A small-molecule ligand and the protein it binds are described below.
Small molecule (SMILES): CC(=O)N[C@H]1[C@H](O[C@H]2[C@H](O)[C@@H](NC(C)=O)CO[C@@H]2CO)O[C@H](CO)[C@@H](O)[C@@H]1O

Sequence of chain 1.C:
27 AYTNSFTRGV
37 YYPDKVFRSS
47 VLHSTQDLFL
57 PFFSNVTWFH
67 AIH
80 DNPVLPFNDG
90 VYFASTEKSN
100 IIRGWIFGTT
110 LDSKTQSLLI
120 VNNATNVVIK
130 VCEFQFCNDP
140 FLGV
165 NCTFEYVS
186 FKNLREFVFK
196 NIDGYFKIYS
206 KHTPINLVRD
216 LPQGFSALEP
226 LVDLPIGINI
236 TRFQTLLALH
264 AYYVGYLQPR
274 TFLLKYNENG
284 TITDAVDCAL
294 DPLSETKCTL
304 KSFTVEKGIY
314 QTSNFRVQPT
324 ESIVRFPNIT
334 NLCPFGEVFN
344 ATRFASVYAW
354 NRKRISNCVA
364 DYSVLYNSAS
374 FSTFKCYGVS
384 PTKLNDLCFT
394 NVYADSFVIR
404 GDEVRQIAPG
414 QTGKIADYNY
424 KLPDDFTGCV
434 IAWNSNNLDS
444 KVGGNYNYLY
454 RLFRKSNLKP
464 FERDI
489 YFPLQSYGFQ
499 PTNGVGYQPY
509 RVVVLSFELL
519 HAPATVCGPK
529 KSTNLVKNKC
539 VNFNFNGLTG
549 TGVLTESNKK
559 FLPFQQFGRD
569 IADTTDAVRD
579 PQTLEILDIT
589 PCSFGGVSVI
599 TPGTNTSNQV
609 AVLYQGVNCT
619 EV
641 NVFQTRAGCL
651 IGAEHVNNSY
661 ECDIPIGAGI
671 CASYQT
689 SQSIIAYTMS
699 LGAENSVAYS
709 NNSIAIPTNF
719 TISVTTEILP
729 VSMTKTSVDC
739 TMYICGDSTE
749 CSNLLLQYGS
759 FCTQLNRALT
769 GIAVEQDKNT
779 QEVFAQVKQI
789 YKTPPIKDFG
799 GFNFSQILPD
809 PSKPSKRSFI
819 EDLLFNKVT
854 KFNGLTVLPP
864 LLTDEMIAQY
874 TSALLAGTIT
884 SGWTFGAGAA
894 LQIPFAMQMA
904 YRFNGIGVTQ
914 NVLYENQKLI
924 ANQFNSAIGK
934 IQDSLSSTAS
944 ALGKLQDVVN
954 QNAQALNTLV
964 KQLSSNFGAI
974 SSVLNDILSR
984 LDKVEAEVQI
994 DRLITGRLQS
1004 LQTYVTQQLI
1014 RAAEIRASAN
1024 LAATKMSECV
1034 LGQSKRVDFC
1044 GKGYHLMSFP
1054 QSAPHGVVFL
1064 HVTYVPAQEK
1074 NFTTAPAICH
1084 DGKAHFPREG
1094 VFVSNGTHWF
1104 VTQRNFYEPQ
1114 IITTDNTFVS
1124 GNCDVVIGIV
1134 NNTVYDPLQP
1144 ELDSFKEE

Binding-site contacts:
Ligand atom C1 contacts residue ASN1134 of chain 1.C at 1.4 Å.
Ligand atom C5 contacts residue ASN1134 of chain 1.C at 3.6 Å.
Ligand atom O5 contacts residue ASN1134 of chain 1.C at 2.3 Å (h-bond).
Ligand atom C3 contacts residue ASN1134 of chain 1.C at 3.8 Å.
Ligand atom O6 contacts residue ASN1134 of chain 1.C at 4.5 Å.
Ligand atom C8 contacts residue ILE1132 of chain 1.C at 4.0 Å (hydrophobic).
Ligand atom C8 contacts residue ASN1134 of chain 1.C at 4.4 Å.
Ligand atom C7 contacts residue ASN1134 of chain 1.C at 3.7 Å.
Ligand atom C4 contacts residue ASN1134 of chain 1.C at 4.2 Å.
Ligand atom O7 contacts residue ASN1134 of chain 1.C at 4.1 Å.
Ligand atom N2 contacts residue ASN1134 of chain 1.C at 2.9 Å (h-bond).
Ligand atom C2 contacts residue ASN1134 of chain 1.C at 2.4 Å.